Sequence of chain 39.C:
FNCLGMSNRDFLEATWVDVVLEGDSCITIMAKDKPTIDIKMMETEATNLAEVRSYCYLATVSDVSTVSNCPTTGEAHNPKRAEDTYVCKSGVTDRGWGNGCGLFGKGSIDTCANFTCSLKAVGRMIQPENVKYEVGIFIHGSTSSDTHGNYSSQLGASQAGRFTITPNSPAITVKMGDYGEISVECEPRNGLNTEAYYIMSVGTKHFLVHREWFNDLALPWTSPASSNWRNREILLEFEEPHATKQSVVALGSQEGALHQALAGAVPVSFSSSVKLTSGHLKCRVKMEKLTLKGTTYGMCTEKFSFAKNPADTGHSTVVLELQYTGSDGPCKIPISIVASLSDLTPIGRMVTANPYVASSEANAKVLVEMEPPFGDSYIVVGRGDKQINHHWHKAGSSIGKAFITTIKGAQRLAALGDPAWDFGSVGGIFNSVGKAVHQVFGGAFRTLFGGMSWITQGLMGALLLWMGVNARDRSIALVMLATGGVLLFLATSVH

Binding-site contacts:
Ligand atom C1 contacts residue SER156 of chain 39.C at 4.1 Å.
Ligand atom N2 contacts residue ASN154 of chain 39.C at 3.1 Å (h-bond).
Ligand atom O6 contacts residue SER157 of chain 39.C at 4.4 Å.
Ligand atom C1 contacts residue ASN154 of chain 39.C at 1.4 Å.
Ligand atom C5 contacts residue ASN154 of chain 39.C at 3.6 Å.
Ligand atom C5 contacts residue SER156 of chain 39.C at 4.4 Å.
Ligand atom O5 contacts residue SER157 of chain 39.C at 3.5 Å (h-bond).
Ligand atom C6 contacts residue SER157 of chain 39.C at 4.1 Å.
Ligand atom C3 contacts residue ASN154 of chain 39.C at 3.9 Å.
Ligand atom C7 contacts residue ASN154 of chain 39.C at 3.4 Å.
Ligand atom C8 contacts residue ASN154 of chain 39.C at 3.8 Å.
Ligand atom C4 contacts residue ASN154 of chain 39.C at 4.2 Å.
Ligand atom C1 contacts residue SER157 of chain 39.C at 4.2 Å.
Ligand atom O7 contacts residue ASN154 of chain 39.C at 3.8 Å.
Ligand atom O5 contacts residue ASN154 of chain 39.C at 2.3 Å (h-bond).
Ligand atom O5 contacts residue SER156 of chain 39.C at 4.3 Å.
Ligand atom C5 contacts residue SER157 of chain 39.C at 4.3 Å.
Ligand atom C2 contacts residue ASN154 of chain 39.C at 2.5 Å.

The small molecule below binds the protein below.
Small molecule (SMILES): CC(=O)N[C@@H]1[C@@H](O)[C@H](O)[C@@H](CO)O[C@H]1O